Binding-site contacts:
Ligand atom O7 contacts residue SER75 of chain 1.C at 2.5 Å (h-bond).
Ligand atom O5 contacts residue ARG152 of chain 1.A at 3.8 Å.
Ligand atom O7 contacts residue ASN157 of chain 1.A at 3.8 Å.
Ligand atom O6 contacts residue TYR71 of chain 1.C at 3.5 Å.
Ligand atom N2 contacts residue THR158 of chain 1.A at 4.2 Å.
Ligand atom O6 contacts residue MET76 of chain 1.C at 3.9 Å.
Ligand atom O4 contacts residue SER69 of chain 1.C at 3.1 Å.
Ligand atom O5 contacts residue ASN157 of chain 1.A at 2.3 Å (h-bond).
Ligand atom C5 contacts residue TYR80 of chain 1.C at 4.0 Å (hydrophobic).
Ligand atom C3 contacts residue SER75 of chain 1.C at 4.1 Å.
Ligand atom O4 contacts residue ASP82 of chain 1.C at 3.6 Å.
Ligand atom O6 contacts residue ASP73 of chain 1.C at 3.4 Å (salt-bridge).
Ligand atom C8 contacts residue ARG268 of chain 1.I at 4.2 Å.
Ligand atom C2 contacts residue ASP73 of chain 1.C at 4.2 Å.
Ligand atom O5 contacts residue ASP73 of chain 1.C at 3.5 Å (salt-bridge).
Ligand atom C6 contacts residue TYR71 of chain 1.C at 4.2 Å (hydrophobic).
Ligand atom O4 contacts residue ASP73 of chain 1.C at 3.8 Å.
Ligand atom O6 contacts residue TYR80 of chain 1.C at 4.0 Å.
Ligand atom O3 contacts residue ASP73 of chain 1.C at 4.1 Å.
Ligand atom O6 contacts residue TYR71 of chain 1.C at 4.1 Å.
Ligand atom O7 contacts residue THR158 of chain 1.A at 2.9 Å (h-bond).
Ligand atom C1 contacts residue ASP73 of chain 1.C at 4.1 Å.
Ligand atom C1 contacts residue ASN157 of chain 1.A at 1.5 Å.
Ligand atom C7 contacts residue THR158 of chain 1.A at 3.5 Å.
Ligand atom N2 contacts residue ASN157 of chain 1.A at 2.3 Å (h-bond).
Ligand atom O4 contacts residue ARG84 of chain 1.C at 4.1 Å.
Ligand atom C5 contacts residue TYR71 of chain 1.C at 3.8 Å (hydrophobic).
Ligand atom O4 contacts residue TYR71 of chain 1.C at 3.7 Å.
Ligand atom C7 contacts residue ASN157 of chain 1.A at 2.9 Å.
Ligand atom C7 contacts residue SER75 of chain 1.C at 3.3 Å.
Ligand atom C8 contacts residue ASN157 of chain 1.A at 3.4 Å.
Ligand atom C4 contacts residue ASN157 of chain 1.A at 4.2 Å.
Ligand atom C6 contacts residue TYR71 of chain 1.C at 3.4 Å (hydrophobic).
Ligand atom C5 contacts residue ASN157 of chain 1.A at 3.6 Å.
Ligand atom C1 contacts residue THR158 of chain 1.A at 3.5 Å.
Ligand atom C8 contacts residue SER75 of chain 1.C at 3.9 Å.
Ligand atom C1 contacts residue TYR80 of chain 1.C at 4.0 Å (hydrophobic).
Ligand atom C2 contacts residue ASN157 of chain 1.A at 2.6 Å.
Ligand atom C3 contacts residue ASN157 of chain 1.A at 3.9 Å.
Ligand atom O4 contacts residue THR19 of chain 1.C at 4.2 Å.

Sequence of chain 1.A:
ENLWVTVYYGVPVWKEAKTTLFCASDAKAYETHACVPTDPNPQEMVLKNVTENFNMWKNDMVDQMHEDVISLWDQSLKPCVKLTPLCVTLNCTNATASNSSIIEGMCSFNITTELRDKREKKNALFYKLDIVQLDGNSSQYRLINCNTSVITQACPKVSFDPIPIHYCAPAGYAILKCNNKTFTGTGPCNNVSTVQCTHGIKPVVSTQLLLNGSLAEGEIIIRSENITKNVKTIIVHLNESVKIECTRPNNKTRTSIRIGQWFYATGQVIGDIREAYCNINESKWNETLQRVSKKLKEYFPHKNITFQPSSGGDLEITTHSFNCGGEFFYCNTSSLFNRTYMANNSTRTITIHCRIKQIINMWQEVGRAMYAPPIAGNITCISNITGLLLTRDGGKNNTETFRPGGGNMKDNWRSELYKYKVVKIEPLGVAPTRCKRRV

Sequence of chain 1.I:
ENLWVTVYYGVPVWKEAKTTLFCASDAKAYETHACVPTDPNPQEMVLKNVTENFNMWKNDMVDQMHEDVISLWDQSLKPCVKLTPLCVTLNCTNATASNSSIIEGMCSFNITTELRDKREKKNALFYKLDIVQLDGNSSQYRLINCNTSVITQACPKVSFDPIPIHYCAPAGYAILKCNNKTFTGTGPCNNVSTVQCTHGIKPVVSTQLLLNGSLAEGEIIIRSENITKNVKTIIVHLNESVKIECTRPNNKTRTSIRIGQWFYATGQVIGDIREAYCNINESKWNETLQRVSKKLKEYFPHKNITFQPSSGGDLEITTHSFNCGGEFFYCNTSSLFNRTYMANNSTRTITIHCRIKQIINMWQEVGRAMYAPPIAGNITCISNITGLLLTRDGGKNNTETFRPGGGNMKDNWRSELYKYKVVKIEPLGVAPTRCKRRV

Sequence of chain 1.C:
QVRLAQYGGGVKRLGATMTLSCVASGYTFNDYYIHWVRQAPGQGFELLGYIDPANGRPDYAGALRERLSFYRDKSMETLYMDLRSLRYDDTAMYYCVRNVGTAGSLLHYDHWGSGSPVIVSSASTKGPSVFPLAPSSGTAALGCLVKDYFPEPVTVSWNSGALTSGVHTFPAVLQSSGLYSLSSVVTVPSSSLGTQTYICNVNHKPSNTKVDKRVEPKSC

This protein binds this small molecule.
Small molecule (SMILES): CC(=O)N[C@H]1[C@H](O[C@H]2[C@H](O)[C@@H](NC(C)=O)CO[C@@H]2CO)O[C@H](CO)[C@@H](O[C@@H]2O[C@H](CO[C@H]3O[C@H](CO[C@H]4O[C@H](CO)[C@@H](O)[C@H](O)[C@@H]4O)[C@@H](O)[C@H](O)[C@@H]3O)[C@@H](O)[C@H](O[C@H]3O[C@H](CO)[C@@H](O)[C@H](O)[C@@H]3O)[C@@H]2O)[C@@H]1O